Binding-site contacts:
Ligand atom C18 contacts residue HIS313 of chain 1.A at 3.6 Å.
Ligand atom C26 contacts residue MN1 of chain 1.C at 3.3 Å.
Ligand atom C14 contacts residue GLN77 of chain 1.A at 3.6 Å.
Ligand atom O23 contacts residue PHE222 of chain 1.A at 3.4 Å.
Ligand atom C18 contacts residue PHE222 of chain 1.A at 3.4 Å (hydrophobic).
Ligand atom O23 contacts residue TYR214 of chain 1.A at 3.4 Å.
Ligand atom C16 contacts residue MN1 of chain 1.C at 3.1 Å.
Ligand atom C14 contacts residue SER221 of chain 1.A at 3.4 Å.
Ligand atom C08 contacts residue TYR214 of chain 1.A at 3.4 Å (hydrophobic).
Ligand atom C26 contacts residue DMS1 of chain 1.D at 3.6 Å.
Ligand atom C21 contacts residue PHE222 of chain 1.A at 3.4 Å (hydrophobic).
Ligand atom C19 contacts residue TRP245 of chain 1.A at 3.7 Å (hydrophobic).
Ligand atom O13 contacts residue ARG75 of chain 1.A at 3.1 Å (salt-bridge).
Ligand atom C01 contacts residue HIS225 of chain 1.A at 3.5 Å.
Ligand atom O13 contacts residue ALA153 of chain 1.A at 3.5 Å.
Ligand atom N25 contacts residue MN1 of chain 1.C at 2.3 Å.
Ligand atom N25 contacts residue GLU227 of chain 1.A at 3.3 Å (salt-bridge).
Ligand atom C16 contacts residue HIS225 of chain 1.A at 3.6 Å.
Ligand atom O22 contacts residue TYR151 of chain 1.A at 3.2 Å (h-bond).
Ligand atom C18 contacts residue TRP245 of chain 1.A at 3.6 Å (hydrophobic).
Ligand atom C26 contacts residue HIS225 of chain 1.A at 3.6 Å.
Ligand atom N15 contacts residue HIS225 of chain 1.A at 3.3 Å (h-bond).
Ligand atom C19 contacts residue PHE222 of chain 1.A at 3.3 Å (hydrophobic).
Ligand atom C31 contacts residue ASP228 of chain 1.A at 3.4 Å.
Ligand atom C24 contacts residue TYR214 of chain 1.A at 3.7 Å (hydrophobic).
Ligand atom N15 contacts residue MN1 of chain 1.C at 3.0 Å.
Ligand atom O23 contacts residue TYR151 of chain 1.A at 2.4 Å (h-bond).
Ligand atom C20 contacts residue PHE222 of chain 1.A at 3.7 Å (hydrophobic).
Ligand atom N17 contacts residue HIS313 of chain 1.A at 3.6 Å (h-bond).
Ligand atom N25 contacts residue HIS225 of chain 1.A at 3.1 Å (h-bond).
Ligand atom C26 contacts residue GLU227 of chain 1.A at 3.2 Å.
Ligand atom C18 contacts residue MN1 of chain 1.C at 3.2 Å.
Ligand atom O22 contacts residue LYS243 of chain 1.A at 2.6 Å (salt-bridge).
Ligand atom C21 contacts residue TYR151 of chain 1.A at 3.2 Å (hydrophobic).
Ligand atom C11 contacts residue PHE222 of chain 1.A at 3.6 Å (hydrophobic).
Ligand atom N17 contacts residue HIS225 of chain 1.A at 3.2 Å (h-bond).
Ligand atom N17 contacts residue MN1 of chain 1.C at 2.3 Å.
Ligand atom C12 contacts residue PHE222 of chain 1.A at 3.6 Å (hydrophobic).
Ligand atom C14 contacts residue ARG75 of chain 1.A at 3.6 Å.
Ligand atom C21 contacts residue LYS243 of chain 1.A at 3.7 Å.

Sequence of chain 1.A:
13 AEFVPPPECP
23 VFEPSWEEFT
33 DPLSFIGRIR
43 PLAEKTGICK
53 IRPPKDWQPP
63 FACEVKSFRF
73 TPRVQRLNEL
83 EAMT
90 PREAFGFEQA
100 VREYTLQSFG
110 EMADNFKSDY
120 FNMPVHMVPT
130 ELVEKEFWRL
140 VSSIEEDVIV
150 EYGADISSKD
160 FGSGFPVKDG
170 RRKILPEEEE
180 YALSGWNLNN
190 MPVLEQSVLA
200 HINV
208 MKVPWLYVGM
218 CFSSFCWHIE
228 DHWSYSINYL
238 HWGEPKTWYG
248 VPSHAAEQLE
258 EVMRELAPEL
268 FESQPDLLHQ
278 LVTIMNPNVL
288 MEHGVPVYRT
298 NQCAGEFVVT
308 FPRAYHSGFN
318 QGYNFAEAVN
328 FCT

The protein below binds the small molecule below.
Small molecule (SMILES): CCN(CCN(C)C)C(=O)c1cnn(-c2cc(C(=O)O)ccn2)c1-c1ccc(OC)cc1